Sequence of chain 1.B:
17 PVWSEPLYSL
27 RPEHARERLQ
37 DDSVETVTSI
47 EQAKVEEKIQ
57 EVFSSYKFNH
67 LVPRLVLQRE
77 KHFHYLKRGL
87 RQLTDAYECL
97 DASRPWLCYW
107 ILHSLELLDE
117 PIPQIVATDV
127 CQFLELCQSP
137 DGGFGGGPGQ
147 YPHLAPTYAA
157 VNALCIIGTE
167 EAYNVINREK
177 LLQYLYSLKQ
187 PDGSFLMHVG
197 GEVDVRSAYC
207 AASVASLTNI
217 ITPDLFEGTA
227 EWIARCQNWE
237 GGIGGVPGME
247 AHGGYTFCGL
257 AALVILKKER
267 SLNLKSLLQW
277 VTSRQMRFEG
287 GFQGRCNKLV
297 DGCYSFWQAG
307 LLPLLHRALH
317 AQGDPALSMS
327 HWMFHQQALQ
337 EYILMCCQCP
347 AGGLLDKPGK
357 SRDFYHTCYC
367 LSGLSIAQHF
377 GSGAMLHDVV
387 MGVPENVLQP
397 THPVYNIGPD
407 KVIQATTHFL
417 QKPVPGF

Binding-site contacts:
Ligand atom C1 contacts residue HIS248 of chain 1.B at 3.6 Å.
Ligand atom PA contacts residue ED21 of chain 1.E at 3.6 Å.
Ligand atom O1A contacts residue ARG291 of chain 1.B at 2.7 Å (salt-bridge).
Ligand atom PB contacts residue ARG291 of chain 1.B at 4.0 Å.
Ligand atom C2 contacts residue HIS248 of chain 1.B at 3.3 Å.
Ligand atom O1 contacts residue ED21 of chain 1.E at 2.9 Å.
Ligand atom C1 contacts residue ED21 of chain 1.E at 4.1 Å.
Ligand atom C14 contacts residue CYS206 of chain 1.B at 4.0 Å (hydrophobic).
Ligand atom C12 contacts residue CYS254 of chain 1.B at 3.9 Å (hydrophobic).
Ligand atom O3B contacts residue ARG291 of chain 1.B at 2.8 Å (salt-bridge).
Ligand atom PB contacts residue TYR300 of chain 1.B at 3.5 Å.
Ligand atom C8 contacts residue ED21 of chain 1.E at 3.4 Å.
Ligand atom C11 contacts residue TRP303 of chain 1.B at 4.0 Å (hydrophobic).
Ligand atom C15 contacts residue TRP102 of chain 1.B at 3.9 Å (hydrophobic).
Ligand atom C7 contacts residue GLY250 of chain 1.B at 4.1 Å.
Ligand atom C7 contacts residue ED21 of chain 1.E at 3.4 Å.
Ligand atom C6 contacts residue HIS248 of chain 1.B at 4.1 Å.
Ligand atom C9 contacts residue GLY250 of chain 1.B at 3.7 Å.
Ligand atom C12 contacts residue TRP303 of chain 1.B at 3.6 Å (hydrophobic).
Ligand atom O1A contacts residue LYS294 of chain 1.B at 3.7 Å.
Ligand atom C1 contacts residue ARG291 of chain 1.B at 4.1 Å.
Ligand atom PB contacts residue HIS248 of chain 1.B at 4.0 Å.
Ligand atom O3B contacts residue TYR300 of chain 1.B at 3.7 Å.
Ligand atom C6 contacts residue ED21 of chain 1.E at 3.5 Å.
Ligand atom O1B contacts residue LYS294 of chain 1.B at 2.8 Å (salt-bridge).
Ligand atom C11 contacts residue ED21 of chain 1.E at 3.3 Å.
Ligand atom C9 contacts residue ED21 of chain 1.E at 4.0 Å.
Ligand atom O3B contacts residue HIS248 of chain 1.B at 2.9 Å (h-bond).
Ligand atom C10 contacts residue ED21 of chain 1.E at 3.2 Å.
Ligand atom C15 contacts residue ARG202 of chain 1.B at 3.9 Å.
Ligand atom C5 contacts residue TYR251 of chain 1.B at 3.7 Å (hydrophobic).
Ligand atom C10 contacts residue TRP303 of chain 1.B at 3.7 Å (hydrophobic).
Ligand atom O3A contacts residue TYR300 of chain 1.B at 3.6 Å.
Ligand atom C14 contacts residue TYR205 of chain 1.B at 4.1 Å (hydrophobic).
Ligand atom C8 contacts residue GLY250 of chain 1.B at 3.5 Å.
Ligand atom O2A contacts residue ED21 of chain 1.E at 3.4 Å.
Ligand atom O1B contacts residue ARG291 of chain 1.B at 3.9 Å.
Ligand atom O2B contacts residue TYR300 of chain 1.B at 2.6 Å (h-bond).
Ligand atom C10 contacts residue GLY250 of chain 1.B at 3.7 Å.
Ligand atom O3A contacts residue ED21 of chain 1.E at 4.1 Å.

A protein and the small-molecule ligand that binds it are described below.
Small molecule (SMILES): CC(C)=CCC/C(C)=C/CC/C(C)=C/CO[P](=O)(O)OP(=O)(O)O